Sequence of chain 1.B:
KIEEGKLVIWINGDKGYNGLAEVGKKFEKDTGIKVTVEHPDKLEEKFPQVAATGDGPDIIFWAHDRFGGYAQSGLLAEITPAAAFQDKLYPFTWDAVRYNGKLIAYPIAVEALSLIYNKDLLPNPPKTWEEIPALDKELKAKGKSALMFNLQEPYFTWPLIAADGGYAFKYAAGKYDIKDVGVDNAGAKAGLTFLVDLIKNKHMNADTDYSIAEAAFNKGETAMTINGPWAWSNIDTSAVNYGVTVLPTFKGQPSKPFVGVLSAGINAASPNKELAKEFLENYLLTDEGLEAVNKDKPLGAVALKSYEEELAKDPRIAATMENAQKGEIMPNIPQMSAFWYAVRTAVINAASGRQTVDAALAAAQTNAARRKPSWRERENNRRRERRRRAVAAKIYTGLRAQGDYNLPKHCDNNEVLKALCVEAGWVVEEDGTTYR

A protein and the small-molecule ligand that binds it are described below.
Small molecule (SMILES): OC[C@H]1O[C@H](O[C@H]2[C@H](O)[C@@H](O)[C@@H](O)O[C@@H]2CO)[C@H](O)[C@@H](O)[C@@H]1O

Binding-site contacts:
Ligand atom O5 contacts residue TYR156 of chain 1.B at 3.2 Å.
Ligand atom O2 contacts residue ASP66 of chain 1.B at 2.7 Å (salt-bridge).
Ligand atom O6 contacts residue PHE157 of chain 1.B at 3.8 Å.
Ligand atom O6 contacts residue PRO155 of chain 1.B at 3.4 Å.
Ligand atom C2 contacts residue LYS16 of chain 1.B at 3.5 Å.
Ligand atom C3 contacts residue ARG67 of chain 1.B at 3.4 Å.
Ligand atom C6 contacts residue TRP341 of chain 1.B at 3.7 Å (hydrophobic).
Ligand atom O2 contacts residue TRP63 of chain 1.B at 3.6 Å.
Ligand atom O3 contacts residue ARG67 of chain 1.B at 2.7 Å (salt-bridge).
Ligand atom O2 contacts residue GLU112 of chain 1.B at 2.9 Å (salt-bridge).
Ligand atom C2 contacts residue TRP231 of chain 1.B at 3.6 Å (hydrophobic).
Ligand atom O2 contacts residue MET331 of chain 1.B at 3.8 Å.
Ligand atom O6 contacts residue TYR156 of chain 1.B at 3.0 Å (h-bond).
Ligand atom C2 contacts residue GLU112 of chain 1.B at 3.6 Å.
Ligand atom C3 contacts residue ASP66 of chain 1.B at 3.4 Å.
Ligand atom O1 contacts residue ASP15 of chain 1.B at 2.7 Å (salt-bridge).
Ligand atom O3 contacts residue ALA64 of chain 1.B at 3.5 Å.
Ligand atom C1 contacts residue ASP15 of chain 1.B at 3.5 Å.
Ligand atom O2 contacts residue LYS16 of chain 1.B at 2.3 Å (salt-bridge).
Ligand atom O3 contacts residue ASP66 of chain 1.B at 2.4 Å (salt-bridge).
Ligand atom C1 contacts residue LYS16 of chain 1.B at 3.9 Å.
Ligand atom C4 contacts residue ARG67 of chain 1.B at 3.6 Å.
Ligand atom O6 contacts residue GLU154 of chain 1.B at 2.6 Å (salt-bridge).
Ligand atom O2 contacts residue ALA64 of chain 1.B at 3.3 Å.
Ligand atom O1 contacts residue ASN13 of chain 1.B at 3.3 Å (h-bond).
Ligand atom O3 contacts residue GLU112 of chain 1.B at 3.7 Å.
Ligand atom C1 contacts residue TRP231 of chain 1.B at 3.6 Å (hydrophobic).
Ligand atom O4 contacts residue TRP341 of chain 1.B at 3.9 Å.
Ligand atom C3 contacts residue TRP63 of chain 1.B at 3.7 Å (hydrophobic).
Ligand atom O3 contacts residue TRP341 of chain 1.B at 3.8 Å.
Ligand atom C6 contacts residue GLU154 of chain 1.B at 3.3 Å.
Ligand atom O3 contacts residue TRP63 of chain 1.B at 3.4 Å (h-bond).
Ligand atom C6 contacts residue PHE157 of chain 1.B at 3.9 Å (hydrophobic).
Ligand atom O4 contacts residue ARG67 of chain 1.B at 2.8 Å (salt-bridge).
Ligand atom C1 contacts residue TYR156 of chain 1.B at 3.5 Å (hydrophobic).
Ligand atom O1 contacts residue LYS16 of chain 1.B at 3.7 Å.
Ligand atom C4 contacts residue TRP341 of chain 1.B at 3.5 Å (hydrophobic).
Ligand atom C6 contacts residue TYR156 of chain 1.B at 3.6 Å (hydrophobic).
Ligand atom C2 contacts residue ASP66 of chain 1.B at 3.4 Å.
Ligand atom C6 contacts residue PRO155 of chain 1.B at 3.9 Å (hydrophobic).